Sequence of chain 1.A:
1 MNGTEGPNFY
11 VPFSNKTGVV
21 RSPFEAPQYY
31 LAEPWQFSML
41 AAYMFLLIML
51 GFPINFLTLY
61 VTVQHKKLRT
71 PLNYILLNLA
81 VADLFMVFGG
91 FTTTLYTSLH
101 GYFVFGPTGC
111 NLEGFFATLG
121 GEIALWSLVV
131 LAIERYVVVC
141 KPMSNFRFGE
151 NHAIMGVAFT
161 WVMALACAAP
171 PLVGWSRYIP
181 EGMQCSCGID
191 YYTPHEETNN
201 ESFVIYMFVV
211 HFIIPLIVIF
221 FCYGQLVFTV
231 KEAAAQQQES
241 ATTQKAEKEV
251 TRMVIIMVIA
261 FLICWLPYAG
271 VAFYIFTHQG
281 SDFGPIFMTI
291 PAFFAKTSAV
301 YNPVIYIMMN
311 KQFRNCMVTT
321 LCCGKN

Binding-site contacts:
Ligand atom C16 contacts residue HIS211 of chain 1.A at 3.5 Å.
Ligand atom C20 contacts residue MET86 of chain 1.A at 3.8 Å (hydrophobic).
Ligand atom C11 contacts residue TYR268 of chain 1.A at 4.0 Å (hydrophobic).
Ligand atom C4 contacts residue TYR268 of chain 1.A at 4.0 Å (hydrophobic).
Ligand atom C13 contacts residue TYR268 of chain 1.A at 4.3 Å (hydrophobic).
Ligand atom C2 contacts residue ALA269 of chain 1.A at 3.6 Å (hydrophobic).
Ligand atom C17 contacts residue ALA269 of chain 1.A at 4.1 Å (hydrophobic).
Ligand atom C14 contacts residue TYR268 of chain 1.A at 4.0 Å (hydrophobic).
Ligand atom C17 contacts residue TYR268 of chain 1.A at 3.9 Å (hydrophobic).
Ligand atom C18 contacts residue ILE189 of chain 1.A at 4.2 Å (hydrophobic).
Ligand atom C11 contacts residue TRP265 of chain 1.A at 4.2 Å (hydrophobic).
Ligand atom C16 contacts residue PHE212 of chain 1.A at 4.1 Å (hydrophobic).
Ligand atom C15 contacts residue LYS296 of chain 1.A at 1.3 Å.
Ligand atom C2 contacts residue PHE212 of chain 1.A at 4.0 Å (hydrophobic).
Ligand atom C12 contacts residue TYR268 of chain 1.A at 3.5 Å (hydrophobic).
Ligand atom C3 contacts residue PHE208 of chain 1.A at 4.1 Å (hydrophobic).
Ligand atom C10 contacts residue TRP265 of chain 1.A at 3.8 Å (hydrophobic).
Ligand atom C9 contacts residue TRP265 of chain 1.A at 3.7 Å (hydrophobic).
Ligand atom C15 contacts residue ALA117 of chain 1.A at 4.2 Å (hydrophobic).
Ligand atom C4 contacts residue ALA272 of chain 1.A at 3.6 Å (hydrophobic).
Ligand atom C5 contacts residue MET207 of chain 1.A at 4.2 Å (hydrophobic).
Ligand atom C7 contacts residue MET207 of chain 1.A at 3.7 Å (hydrophobic).
Ligand atom C8 contacts residue TYR268 of chain 1.A at 4.0 Å (hydrophobic).
Ligand atom C16 contacts residue MET207 of chain 1.A at 3.7 Å (hydrophobic).
Ligand atom C10 contacts residue TYR268 of chain 1.A at 3.5 Å (hydrophobic).
Ligand atom C3 contacts residue ALA272 of chain 1.A at 4.1 Å (hydrophobic).
Ligand atom C6 contacts residue MET207 of chain 1.A at 3.9 Å (hydrophobic).
Ligand atom C14 contacts residue LYS296 of chain 1.A at 2.3 Å.
Ligand atom C18 contacts residue MET207 of chain 1.A at 4.2 Å (hydrophobic).
Ligand atom C17 contacts residue TRP265 of chain 1.A at 3.9 Å (hydrophobic).
Ligand atom C13 contacts residue LYS296 of chain 1.A at 3.6 Å.
Ligand atom C19 contacts residue TRP265 of chain 1.A at 3.9 Å (hydrophobic).
Ligand atom C19 contacts residue GLU122 of chain 1.A at 3.5 Å.
Ligand atom C18 contacts residue TYR191 of chain 1.A at 4.2 Å (hydrophobic).
Ligand atom C3 contacts residue MET207 of chain 1.A at 4.2 Å (hydrophobic).
Ligand atom C20 contacts residue THR118 of chain 1.A at 4.0 Å.
Ligand atom C3 contacts residue ALA269 of chain 1.A at 4.0 Å (hydrophobic).
Ligand atom C8 contacts residue TRP265 of chain 1.A at 4.2 Å (hydrophobic).
Ligand atom C19 contacts residue THR118 of chain 1.A at 4.0 Å.
Ligand atom C20 contacts residue ALA117 of chain 1.A at 3.3 Å (hydrophobic).

The small molecule below binds the protein below.
Small molecule (SMILES): CC1=C(/C=C/C(C)=C/C=C/C(C)=C/C=O)C(C)(C)CCC1